Binding-site contacts:
Ligand atom C1 contacts residue GLY75 of chain 1.D at 2.3 Å.
Ligand atom C1 contacts residue HIS64 of chain 1.C at 4.3 Å.
Ligand atom CG contacts residue LEU117 of chain 1.C at 3.9 Å (hydrophobic).
Ligand atom CB contacts residue GLY75 of chain 1.D at 3.0 Å.
Ligand atom N contacts residue ARG74 of chain 1.D at 4.3 Å.
Ligand atom OXT contacts residue GLY116 of chain 1.C at 4.3 Å.
Ligand atom C contacts residue HIS64 of chain 1.C at 3.9 Å.
Ligand atom CH3 contacts residue ASN114 of chain 1.C at 3.9 Å.
Ligand atom CH3 contacts residue LEU82 of chain 1.C at 4.5 Å (hydrophobic).
Ligand atom N contacts residue CYS118 of chain 1.C at 3.5 Å (h-bond).
Ligand atom CH3 contacts residue HIS64 of chain 1.C at 3.5 Å.
Ligand atom CB contacts residue GLY63 of chain 1.C at 4.3 Å.
Ligand atom C contacts residue GLY63 of chain 1.C at 4.3 Å.
Ligand atom OXT contacts residue ASN114 of chain 1.C at 3.3 Å (h-bond).
Ligand atom CG contacts residue GLY75 of chain 1.D at 4.4 Å.
Ligand atom N contacts residue GLY75 of chain 1.D at 1.3 Å.
Ligand atom CG contacts residue CYS118 of chain 1.C at 2.8 Å (hydrophobic).
Ligand atom CB contacts residue GLY116 of chain 1.C at 3.6 Å.
Ligand atom CB contacts residue CYS118 of chain 1.C at 1.8 Å (hydrophobic).
Ligand atom O contacts residue CYS118 of chain 1.C at 3.4 Å (h-bond).
Ligand atom N contacts residue GLY63 of chain 1.C at 3.5 Å (h-bond).
Ligand atom C contacts residue ASN114 of chain 1.C at 3.4 Å.
Ligand atom OXT contacts residue HIS64 of chain 1.C at 4.2 Å.
Ligand atom C1 contacts residue CYS118 of chain 1.C at 2.7 Å (hydrophobic).
Ligand atom C1 contacts residue GLU9 of chain 1.C at 4.0 Å.
Ligand atom O contacts residue HIS64 of chain 1.C at 2.9 Å (h-bond).
Ligand atom CB contacts residue LEU117 of chain 1.C at 4.5 Å (hydrophobic).
Ligand atom O contacts residue ASN114 of chain 1.C at 4.0 Å.
Ligand atom CB contacts residue GLY119 of chain 1.C at 4.3 Å.
Ligand atom C contacts residue CYS118 of chain 1.C at 3.6 Å (hydrophobic).
Ligand atom N contacts residue GLU9 of chain 1.C at 3.1 Å.
Ligand atom C1 contacts residue GLY63 of chain 1.C at 3.0 Å.
Ligand atom CG contacts residue ASN114 of chain 1.C at 3.4 Å.
Ligand atom CG contacts residue GLY116 of chain 1.C at 3.3 Å.
Ligand atom O contacts residue GLY63 of chain 1.C at 3.5 Å (h-bond).

A small-molecule ligand and the protein it binds are described below.
Small molecule (SMILES): COC(=O)CCCN

Sequence of chain 1.D:
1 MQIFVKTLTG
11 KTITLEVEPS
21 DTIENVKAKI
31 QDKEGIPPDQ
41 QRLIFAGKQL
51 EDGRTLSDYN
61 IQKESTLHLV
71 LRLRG

Sequence of chain 1.C:
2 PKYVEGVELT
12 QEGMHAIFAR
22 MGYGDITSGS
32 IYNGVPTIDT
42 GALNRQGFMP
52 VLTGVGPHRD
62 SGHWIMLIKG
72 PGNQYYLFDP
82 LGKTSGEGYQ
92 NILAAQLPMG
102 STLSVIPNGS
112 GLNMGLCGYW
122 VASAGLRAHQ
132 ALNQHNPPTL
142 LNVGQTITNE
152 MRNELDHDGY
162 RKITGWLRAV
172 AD